Sequence of chain 8.A:
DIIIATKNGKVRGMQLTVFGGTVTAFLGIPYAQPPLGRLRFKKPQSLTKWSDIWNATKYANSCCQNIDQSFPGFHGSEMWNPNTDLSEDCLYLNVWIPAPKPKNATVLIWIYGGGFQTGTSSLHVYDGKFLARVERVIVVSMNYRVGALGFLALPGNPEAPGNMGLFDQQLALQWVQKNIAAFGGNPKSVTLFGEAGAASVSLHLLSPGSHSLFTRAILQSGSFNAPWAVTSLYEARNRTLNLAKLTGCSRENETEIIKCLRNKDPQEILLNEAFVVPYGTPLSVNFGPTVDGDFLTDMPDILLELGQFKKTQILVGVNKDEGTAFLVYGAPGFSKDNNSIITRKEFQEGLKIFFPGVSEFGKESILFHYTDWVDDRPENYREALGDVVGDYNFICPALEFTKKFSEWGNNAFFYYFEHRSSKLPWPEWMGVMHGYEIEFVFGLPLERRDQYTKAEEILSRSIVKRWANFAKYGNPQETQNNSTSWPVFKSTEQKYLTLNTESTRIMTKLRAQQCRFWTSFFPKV

Binding-site contacts:
Ligand atom O3 contacts residue LYS190 of chain 8.A at 3.9 Å.
Ligand atom C3 contacts residue SER191 of chain 8.A at 3.6 Å.
Ligand atom C2 contacts residue ASN188 of chain 8.A at 4.2 Å.
Ligand atom O4 contacts residue LYS190 of chain 8.A at 4.3 Å.
Ligand atom O3 contacts residue ARG219 of chain 8.A at 3.8 Å.
Ligand atom O3 contacts residue SER191 of chain 8.A at 3.1 Å (h-bond).
Ligand atom C6 contacts residue NAG1 of chain 8.L at 4.0 Å.
Ligand atom C3 contacts residue NAG1 of chain 8.L at 3.8 Å.
Ligand atom O2 contacts residue NAG1 of chain 8.L at 3.8 Å.
Ligand atom C3 contacts residue ASN188 of chain 8.A at 4.1 Å.
Ligand atom O2 contacts residue ASN188 of chain 8.A at 3.5 Å (h-bond).
Ligand atom O3 contacts residue LYS476 of chain 8.A at 4.0 Å.
Ligand atom C4 contacts residue LYS190 of chain 8.A at 3.2 Å.
Ligand atom C5 contacts residue NAG1 of chain 8.L at 2.9 Å.
Ligand atom C1 contacts residue NAG1 of chain 8.L at 2.3 Å.
Ligand atom C4 contacts residue NAG1 of chain 8.L at 3.9 Å.
Ligand atom C3 contacts residue LYS190 of chain 8.A at 3.5 Å.
Ligand atom C2 contacts residue NAG1 of chain 8.L at 3.4 Å.
Ligand atom C5 contacts residue LYS190 of chain 8.A at 4.0 Å.
Ligand atom O2 contacts residue SER191 of chain 8.A at 4.2 Å.
Ligand atom O5 contacts residue NAG1 of chain 8.L at 2.7 Å (h-bond).
Ligand atom C1 contacts residue ASN188 of chain 8.A at 4.2 Å.

The protein below binds the small molecule below.
Small molecule (SMILES): C[C@@H]1O[C@@H](O)[C@@H](O)[C@H](O)[C@@H]1O